Binding-site contacts:
Ligand atom C2 contacts residue PHE159 of chain 2.C at 3.6 Å (hydrophobic).
Ligand atom N9 contacts residue SER90 of chain 2.C at 3.6 Å (h-bond).
Ligand atom N3 contacts residue PHE159 of chain 2.C at 3.7 Å.
Ligand atom O3' contacts residue GLU181 of chain 2.C at 2.6 Å (salt-bridge).
Ligand atom C4 contacts residue VAL178 of chain 2.C at 3.3 Å (hydrophobic).
Ligand atom C3' contacts residue MET180 of chain 2.C at 3.6 Å (hydrophobic).
Ligand atom N1 contacts residue VAL178 of chain 2.C at 3.7 Å.
Ligand atom O2' contacts residue PO41 of chain 2.H at 3.4 Å (h-bond).
Ligand atom O2' contacts residue SER90 of chain 2.C at 3.7 Å.
Ligand atom C5 contacts residue VAL178 of chain 2.C at 3.4 Å (hydrophobic).
Ligand atom O5' contacts residue PHE159 of chain 2.C at 3.4 Å.
Ligand atom O2' contacts residue GLU179 of chain 2.C at 3.2 Å.
Ligand atom C1' contacts residue SER90 of chain 2.C at 3.2 Å.
Ligand atom O5' contacts residue HIS4 of chain 1.B at 2.5 Å (h-bond).
Ligand atom O4' contacts residue SER90 of chain 2.C at 3.5 Å (h-bond).
Ligand atom O3' contacts residue PO41 of chain 2.H at 2.8 Å (h-bond).
Ligand atom N6 contacts residue ASP204 of chain 2.C at 3.5 Å (salt-bridge).
Ligand atom O2' contacts residue MET180 of chain 2.C at 2.7 Å (h-bond).
Ligand atom C4' contacts residue PO41 of chain 2.H at 3.8 Å.
Ligand atom N3 contacts residue GLU179 of chain 2.C at 3.7 Å.
Ligand atom O2' contacts residue GLU181 of chain 2.C at 2.8 Å (salt-bridge).
Ligand atom N7 contacts residue CYS91 of chain 2.C at 3.5 Å.
Ligand atom C5' contacts residue PHE159 of chain 2.C at 3.6 Å (hydrophobic).
Ligand atom C2 contacts residue VAL178 of chain 2.C at 3.6 Å (hydrophobic).
Ligand atom C5' contacts residue HIS4 of chain 1.B at 3.4 Å.
Ligand atom N3 contacts residue MET180 of chain 2.C at 3.5 Å.
Ligand atom C1' contacts residue PO41 of chain 2.H at 3.5 Å.
Ligand atom N3 contacts residue VAL178 of chain 2.C at 3.5 Å (h-bond).
Ligand atom N7 contacts residue GLY92 of chain 2.C at 3.6 Å (h-bond).
Ligand atom N6 contacts residue GLY92 of chain 2.C at 3.7 Å.
Ligand atom C5' contacts residue MET64 of chain 2.C at 3.8 Å (hydrophobic).
Ligand atom C2' contacts residue MET180 of chain 2.C at 3.4 Å (hydrophobic).
Ligand atom C8 contacts residue CYS91 of chain 2.C at 3.6 Å (hydrophobic).
Ligand atom O4' contacts residue PO41 of chain 2.H at 3.3 Å (h-bond).
Ligand atom C3' contacts residue GLU181 of chain 2.C at 3.4 Å.
Ligand atom N7 contacts residue ASP204 of chain 2.C at 3.2 Å (salt-bridge).
Ligand atom O2' contacts residue ARG87 of chain 2.C at 3.3 Å (salt-bridge).
Ligand atom C8 contacts residue SER90 of chain 2.C at 3.5 Å.
Ligand atom C6 contacts residue VAL178 of chain 2.C at 3.6 Å (hydrophobic).
Ligand atom C5 contacts residue PHE159 of chain 2.C at 3.6 Å (hydrophobic).

Sequence of chain 1.B:
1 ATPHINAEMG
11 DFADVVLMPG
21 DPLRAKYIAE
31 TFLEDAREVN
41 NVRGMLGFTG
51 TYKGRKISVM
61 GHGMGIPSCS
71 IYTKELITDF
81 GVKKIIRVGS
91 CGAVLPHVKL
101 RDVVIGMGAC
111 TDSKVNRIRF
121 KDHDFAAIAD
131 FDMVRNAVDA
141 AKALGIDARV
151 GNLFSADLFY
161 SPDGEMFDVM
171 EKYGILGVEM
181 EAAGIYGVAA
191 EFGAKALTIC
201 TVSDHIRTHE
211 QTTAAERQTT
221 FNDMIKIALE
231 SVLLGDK

Sequence of chain 2.C:
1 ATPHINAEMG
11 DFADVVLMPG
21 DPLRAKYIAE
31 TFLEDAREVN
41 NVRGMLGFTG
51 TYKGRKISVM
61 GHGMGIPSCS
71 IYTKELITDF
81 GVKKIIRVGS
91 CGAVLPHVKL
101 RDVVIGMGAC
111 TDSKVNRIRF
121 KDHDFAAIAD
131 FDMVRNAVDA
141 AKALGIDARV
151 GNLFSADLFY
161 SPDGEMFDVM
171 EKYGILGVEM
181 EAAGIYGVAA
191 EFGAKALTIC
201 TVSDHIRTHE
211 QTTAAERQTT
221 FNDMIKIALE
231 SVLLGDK

The protein below binds the small molecule below.
Small molecule (SMILES): Nc1ncnc2c1ncn2[C@@H]1O[C@H](CO)[C@@H](O)[C@H]1O